Binding-site contacts:
Ligand atom O7 contacts residue GLU422 of chain 1.A at 4.5 Å.
Ligand atom C5 contacts residue ARG365 of chain 1.A at 4.1 Å.
Ligand atom C6 contacts residue PHE418 of chain 1.A at 4.4 Å (hydrophobic).
Ligand atom C8 contacts residue ASN415 of chain 1.A at 4.3 Å.
Ligand atom C8 contacts residue GLU422 of chain 1.A at 4.0 Å.
Ligand atom C5 contacts residue ASN415 of chain 1.A at 3.6 Å.
Ligand atom O6 contacts residue LEU522 of chain 1.A at 3.7 Å.
Ligand atom C6 contacts residue ARG365 of chain 1.A at 3.7 Å.
Ligand atom C3 contacts residue ASN415 of chain 1.A at 3.8 Å.
Ligand atom C2 contacts residue ASN415 of chain 1.A at 2.5 Å.
Ligand atom C1 contacts residue ASN415 of chain 1.A at 1.4 Å.
Ligand atom O6 contacts residue ARG365 of chain 1.A at 2.7 Å (salt-bridge).
Ligand atom O4 contacts residue ASP523 of chain 1.A at 4.3 Å.
Ligand atom C6 contacts residue GLU419 of chain 1.A at 4.4 Å.
Ligand atom C4 contacts residue ASN415 of chain 1.A at 4.2 Å.
Ligand atom O6 contacts residue GLU422 of chain 1.A at 3.1 Å.
Ligand atom C6 contacts residue GLU422 of chain 1.A at 3.6 Å.
Ligand atom C7 contacts residue ASN415 of chain 1.A at 3.1 Å.
Ligand atom C8 contacts residue ARG425 of chain 1.A at 3.4 Å.
Ligand atom O5 contacts residue ASN415 of chain 1.A at 2.4 Å (h-bond).
Ligand atom O7 contacts residue ASN415 of chain 1.A at 3.0 Å (h-bond).
Ligand atom N2 contacts residue ASN415 of chain 1.A at 2.9 Å (h-bond).
Ligand atom C8 contacts residue LEU522 of chain 1.A at 4.2 Å (hydrophobic).

The protein below binds the small molecule below.
Small molecule (SMILES): CC(=O)N[C@H]1[C@H](O[C@H]2[C@H](O)[C@@H](NC(C)=O)CO[C@@H]2CO)O[C@H](CO)[C@@H](O[C@@H]2O[C@H](CO)[C@@H](O)[C@H](O)[C@@H]2O)[C@@H]1O

Sequence of chain 1.A:
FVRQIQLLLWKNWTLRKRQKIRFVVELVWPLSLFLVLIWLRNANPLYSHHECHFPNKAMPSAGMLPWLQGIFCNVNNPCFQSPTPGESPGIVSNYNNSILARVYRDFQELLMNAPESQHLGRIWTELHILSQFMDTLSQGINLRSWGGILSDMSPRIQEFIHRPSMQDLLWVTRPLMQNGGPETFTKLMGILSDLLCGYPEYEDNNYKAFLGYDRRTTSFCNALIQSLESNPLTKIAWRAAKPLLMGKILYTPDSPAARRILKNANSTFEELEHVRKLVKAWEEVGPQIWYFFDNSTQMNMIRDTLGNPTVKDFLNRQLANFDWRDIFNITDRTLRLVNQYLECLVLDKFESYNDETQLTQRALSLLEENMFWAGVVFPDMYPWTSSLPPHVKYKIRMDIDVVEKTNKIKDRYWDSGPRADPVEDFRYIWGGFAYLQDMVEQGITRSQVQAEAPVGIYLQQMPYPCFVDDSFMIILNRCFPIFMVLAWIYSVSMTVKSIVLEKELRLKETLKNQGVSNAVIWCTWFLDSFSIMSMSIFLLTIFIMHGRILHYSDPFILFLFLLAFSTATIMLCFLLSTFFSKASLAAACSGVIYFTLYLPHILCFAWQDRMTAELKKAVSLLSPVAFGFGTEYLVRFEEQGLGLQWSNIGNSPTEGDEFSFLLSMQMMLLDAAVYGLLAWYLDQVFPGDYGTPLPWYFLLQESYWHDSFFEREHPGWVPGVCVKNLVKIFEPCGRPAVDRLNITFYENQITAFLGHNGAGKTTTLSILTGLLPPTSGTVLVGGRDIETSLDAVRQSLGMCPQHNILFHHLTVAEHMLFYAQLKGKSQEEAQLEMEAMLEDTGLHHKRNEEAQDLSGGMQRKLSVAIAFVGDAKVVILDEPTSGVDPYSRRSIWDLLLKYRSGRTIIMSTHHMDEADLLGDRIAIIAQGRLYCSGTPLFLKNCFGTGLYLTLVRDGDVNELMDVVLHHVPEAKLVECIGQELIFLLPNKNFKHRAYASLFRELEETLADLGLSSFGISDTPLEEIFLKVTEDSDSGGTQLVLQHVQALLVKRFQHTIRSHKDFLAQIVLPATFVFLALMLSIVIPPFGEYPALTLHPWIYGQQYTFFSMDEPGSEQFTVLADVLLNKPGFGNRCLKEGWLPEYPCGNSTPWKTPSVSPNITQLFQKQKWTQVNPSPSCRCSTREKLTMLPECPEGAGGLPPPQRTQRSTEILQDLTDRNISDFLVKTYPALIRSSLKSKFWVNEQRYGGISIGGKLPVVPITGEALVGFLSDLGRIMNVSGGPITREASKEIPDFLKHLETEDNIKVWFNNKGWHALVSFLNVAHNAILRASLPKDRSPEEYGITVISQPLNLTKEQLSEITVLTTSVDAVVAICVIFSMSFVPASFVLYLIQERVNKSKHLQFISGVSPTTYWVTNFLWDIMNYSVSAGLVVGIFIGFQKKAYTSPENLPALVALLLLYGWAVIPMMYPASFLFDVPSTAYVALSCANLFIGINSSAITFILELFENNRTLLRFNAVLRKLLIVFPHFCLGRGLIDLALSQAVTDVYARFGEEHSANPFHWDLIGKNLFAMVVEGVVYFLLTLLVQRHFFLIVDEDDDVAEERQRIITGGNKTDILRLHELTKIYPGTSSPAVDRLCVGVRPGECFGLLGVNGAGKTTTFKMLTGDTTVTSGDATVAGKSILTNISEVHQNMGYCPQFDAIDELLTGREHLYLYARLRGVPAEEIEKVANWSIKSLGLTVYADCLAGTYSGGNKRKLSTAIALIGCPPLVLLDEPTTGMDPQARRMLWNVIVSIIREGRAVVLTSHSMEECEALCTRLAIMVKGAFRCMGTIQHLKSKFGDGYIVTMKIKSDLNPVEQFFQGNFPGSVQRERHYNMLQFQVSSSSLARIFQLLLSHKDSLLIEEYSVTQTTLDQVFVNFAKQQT